Binding-site contacts:
Ligand atom C7 contacts residue GLN788 of chain 1.B at 4.2 Å.
Ligand atom O7 contacts residue GLN788 of chain 1.B at 3.6 Å (h-bond).
Ligand atom O7 contacts residue ASN1015 of chain 1.C at 4.2 Å.
Ligand atom O3 contacts residue LEU771 of chain 1.B at 3.6 Å.
Ligand atom C6 contacts residue ASN1015 of chain 1.C at 4.1 Å.
Ligand atom C1 contacts residue THR1017 of chain 1.C at 3.9 Å.
Ligand atom C4 contacts residue THR1017 of chain 1.C at 4.4 Å.
Ligand atom O5 contacts residue ASN1015 of chain 1.C at 2.4 Å (h-bond).
Ligand atom C1 contacts residue ASN1015 of chain 1.C at 1.4 Å.
Ligand atom C2 contacts residue THR1017 of chain 1.C at 4.2 Å.
Ligand atom C2 contacts residue ASN1015 of chain 1.C at 2.5 Å.
Ligand atom C6 contacts residue THR1017 of chain 1.C at 4.4 Å.
Ligand atom N2 contacts residue GLN788 of chain 1.B at 4.2 Å.
Ligand atom C5 contacts residue THR1017 of chain 1.C at 4.2 Å.
Ligand atom C5 contacts residue ASN1015 of chain 1.C at 3.7 Å.
Ligand atom C7 contacts residue ASN1015 of chain 1.C at 3.3 Å.
Ligand atom C4 contacts residue ASN1015 of chain 1.C at 4.3 Å.
Ligand atom C8 contacts residue ASN1015 of chain 1.C at 3.4 Å.
Ligand atom O5 contacts residue THR1017 of chain 1.C at 3.3 Å.
Ligand atom C3 contacts residue ASN1015 of chain 1.C at 3.8 Å.
Ligand atom N2 contacts residue ASN1015 of chain 1.C at 2.9 Å (h-bond).
Ligand atom C8 contacts residue PHE1018 of chain 1.C at 3.5 Å (hydrophobic).

Sequence of chain 1.C:
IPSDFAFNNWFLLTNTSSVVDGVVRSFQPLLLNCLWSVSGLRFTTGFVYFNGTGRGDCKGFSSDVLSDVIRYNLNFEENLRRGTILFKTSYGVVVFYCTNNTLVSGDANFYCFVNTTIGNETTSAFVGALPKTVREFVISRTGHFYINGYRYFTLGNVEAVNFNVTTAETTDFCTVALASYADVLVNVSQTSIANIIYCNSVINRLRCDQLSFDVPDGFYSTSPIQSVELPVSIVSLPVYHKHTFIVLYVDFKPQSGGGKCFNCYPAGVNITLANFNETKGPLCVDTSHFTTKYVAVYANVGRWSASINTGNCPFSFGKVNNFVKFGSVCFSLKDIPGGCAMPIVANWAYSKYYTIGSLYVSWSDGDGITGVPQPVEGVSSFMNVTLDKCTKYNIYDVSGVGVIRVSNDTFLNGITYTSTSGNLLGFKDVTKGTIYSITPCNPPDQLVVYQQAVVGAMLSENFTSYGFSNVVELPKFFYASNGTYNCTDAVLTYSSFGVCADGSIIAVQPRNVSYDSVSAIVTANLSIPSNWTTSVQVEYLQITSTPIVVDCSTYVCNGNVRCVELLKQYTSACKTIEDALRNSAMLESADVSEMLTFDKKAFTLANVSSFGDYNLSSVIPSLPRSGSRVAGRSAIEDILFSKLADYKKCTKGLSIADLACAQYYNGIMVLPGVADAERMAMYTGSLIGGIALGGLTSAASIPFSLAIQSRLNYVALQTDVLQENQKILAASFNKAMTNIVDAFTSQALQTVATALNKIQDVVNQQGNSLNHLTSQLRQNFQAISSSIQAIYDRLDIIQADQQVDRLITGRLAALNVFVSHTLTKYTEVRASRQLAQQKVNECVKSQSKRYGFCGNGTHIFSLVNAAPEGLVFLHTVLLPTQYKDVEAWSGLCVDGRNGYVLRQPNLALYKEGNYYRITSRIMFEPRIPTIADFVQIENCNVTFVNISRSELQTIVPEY

Sequence of chain 1.B:
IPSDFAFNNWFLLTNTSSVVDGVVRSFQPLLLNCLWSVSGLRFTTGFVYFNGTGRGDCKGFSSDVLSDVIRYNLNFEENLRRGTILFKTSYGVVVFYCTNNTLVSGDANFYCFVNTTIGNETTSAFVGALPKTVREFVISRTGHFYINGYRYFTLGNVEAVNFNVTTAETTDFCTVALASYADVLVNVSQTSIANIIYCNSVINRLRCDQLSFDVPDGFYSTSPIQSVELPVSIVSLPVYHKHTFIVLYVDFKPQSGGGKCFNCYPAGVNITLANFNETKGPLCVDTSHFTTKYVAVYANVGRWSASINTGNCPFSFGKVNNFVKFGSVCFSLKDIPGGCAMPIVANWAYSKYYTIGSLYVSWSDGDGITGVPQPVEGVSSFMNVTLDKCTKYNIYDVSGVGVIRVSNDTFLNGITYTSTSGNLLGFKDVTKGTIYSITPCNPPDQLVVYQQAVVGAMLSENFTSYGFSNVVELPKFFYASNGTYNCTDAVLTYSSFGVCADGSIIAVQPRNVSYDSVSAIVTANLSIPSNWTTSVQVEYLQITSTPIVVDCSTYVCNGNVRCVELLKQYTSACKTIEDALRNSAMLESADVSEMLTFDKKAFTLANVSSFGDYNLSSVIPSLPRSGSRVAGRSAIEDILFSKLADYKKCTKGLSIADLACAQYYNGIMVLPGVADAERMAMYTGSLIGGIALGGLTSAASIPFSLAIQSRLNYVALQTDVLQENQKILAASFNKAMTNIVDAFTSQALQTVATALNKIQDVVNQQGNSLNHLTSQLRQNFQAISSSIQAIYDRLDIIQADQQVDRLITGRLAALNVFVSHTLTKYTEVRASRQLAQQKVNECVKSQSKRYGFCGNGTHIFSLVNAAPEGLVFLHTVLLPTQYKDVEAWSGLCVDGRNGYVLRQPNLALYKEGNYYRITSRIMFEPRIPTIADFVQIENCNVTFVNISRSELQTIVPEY

A small-molecule ligand and the protein it binds are described below.
Small molecule (SMILES): CC(=O)N[C@@H]1[C@@H](O)[C@H](O)[C@@H](CO)O[C@H]1O